A small-molecule ligand and the protein it binds are described below.
Small molecule (SMILES): CC(=O)N[C@H]1[C@H](O[C@H]2[C@H](O)[C@@H](NC(C)=O)CO[C@@H]2CO)O[C@H](CO[C@H]2O[C@H](CO)[C@@H](O)[C@H](O)[C@@H]2O)[C@@H](O[C@H]2O[C@H](CO)[C@@H](O)[C@H](O)[C@@H]2O)[C@@H]1O[C@@H]1O[C@H](CS(=O)(=O)O)[C@@H](O[C@@H]2O[C@H](CO)[C@@H](O)[C@H](O)[C@H]2O)[C@H](O)[C@H]1O

Binding-site contacts:
Ligand atom C5 contacts residue LEU174 of chain 1.F at 3.3 Å (hydrophobic).
Ligand atom C8 contacts residue PRO40 of chain 1.G at 3.6 Å (hydrophobic).
Ligand atom O6 contacts residue LEU174 of chain 1.F at 2.9 Å (h-bond).
Ligand atom C6 contacts residue LEU174 of chain 1.F at 3.3 Å (hydrophobic).
Ligand atom C7 contacts residue LEU174 of chain 1.F at 4.2 Å (hydrophobic).
Ligand atom O5 contacts residue GLY71 of chain 1.G at 3.7 Å.
Ligand atom C8 contacts residue LEU174 of chain 1.F at 3.8 Å (hydrophobic).
Ligand atom O4 contacts residue LYS176 of chain 1.F at 4.2 Å.
Ligand atom C7 contacts residue LYS176 of chain 1.F at 4.4 Å.
Ligand atom O7 contacts residue LYS176 of chain 1.F at 3.9 Å.
Ligand atom C8 contacts residue THR173 of chain 1.F at 4.3 Å.
Ligand atom C7 contacts residue GLY71 of chain 1.G at 4.2 Å.
Ligand atom O6 contacts residue LYS176 of chain 1.F at 3.2 Å (salt-bridge).
Ligand atom C2 contacts residue ASN83 of chain 1.F at 2.4 Å.
Ligand atom C4 contacts residue LEU174 of chain 1.F at 4.3 Å (hydrophobic).
Ligand atom O7 contacts residue ASN83 of chain 1.F at 4.4 Å.
Ligand atom N2 contacts residue PRO40 of chain 1.G at 4.1 Å.
Ligand atom C6 contacts residue LYS176 of chain 1.F at 4.3 Å.
Ligand atom O5 contacts residue ASN83 of chain 1.F at 2.5 Å (h-bond).
Ligand atom N2 contacts residue GLY71 of chain 1.G at 4.0 Å.
Ligand atom C2 contacts residue GLY71 of chain 1.G at 3.9 Å.
Ligand atom C6 contacts residue GLY172 of chain 1.F at 3.6 Å.
Ligand atom N2 contacts residue ASN83 of chain 1.F at 2.6 Å (h-bond).
Ligand atom O4 contacts residue LEU174 of chain 1.F at 4.0 Å.
Ligand atom C7 contacts residue ASN83 of chain 1.F at 3.7 Å.
Ligand atom C1 contacts residue ASN83 of chain 1.F at 1.4 Å.
Ligand atom O6 contacts residue GLY172 of chain 1.F at 3.4 Å (h-bond).
Ligand atom N2 contacts residue LEU174 of chain 1.F at 4.4 Å.
Ligand atom C1 contacts residue GLY71 of chain 1.G at 3.9 Å.
Ligand atom C8 contacts residue TYR43 of chain 1.G at 4.0 Å (hydrophobic).
Ligand atom C6 contacts residue THR173 of chain 1.F at 4.2 Å.
Ligand atom C3 contacts residue ASN83 of chain 1.F at 3.7 Å.
Ligand atom C7 contacts residue PRO40 of chain 1.G at 4.3 Å (hydrophobic).
Ligand atom C8 contacts residue GLY172 of chain 1.F at 4.1 Å.
Ligand atom O6 contacts residue THR173 of chain 1.F at 4.2 Å.
Ligand atom C4 contacts residue ASN83 of chain 1.F at 4.3 Å.
Ligand atom O5 contacts residue LEU174 of chain 1.F at 4.2 Å.
Ligand atom C8 contacts residue PRO175 of chain 1.F at 4.3 Å (hydrophobic).
Ligand atom C5 contacts residue ASN83 of chain 1.F at 3.7 Å.
Ligand atom O7 contacts residue GLY71 of chain 1.G at 4.3 Å.

Sequence of chain 1.G:
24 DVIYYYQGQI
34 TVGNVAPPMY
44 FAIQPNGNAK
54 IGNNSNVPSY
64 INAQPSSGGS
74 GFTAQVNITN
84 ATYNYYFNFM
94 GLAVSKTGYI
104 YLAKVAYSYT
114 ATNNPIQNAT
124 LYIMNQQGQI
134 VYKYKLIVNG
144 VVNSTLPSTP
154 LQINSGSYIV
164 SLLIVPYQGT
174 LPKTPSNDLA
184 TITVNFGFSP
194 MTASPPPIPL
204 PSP

Sequence of chain 1.F:
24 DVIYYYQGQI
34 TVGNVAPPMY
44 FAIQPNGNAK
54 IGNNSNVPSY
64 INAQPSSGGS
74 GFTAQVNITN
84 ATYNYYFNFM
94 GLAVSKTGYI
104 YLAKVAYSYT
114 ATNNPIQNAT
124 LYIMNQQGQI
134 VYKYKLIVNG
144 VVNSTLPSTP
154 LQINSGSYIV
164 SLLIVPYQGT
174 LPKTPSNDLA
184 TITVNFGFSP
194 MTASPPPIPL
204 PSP